The protein below binds the small molecule below.
Small molecule (SMILES): CC(C)C[C@H](NC(=O)[C@H](C)NC(=O)CNC(=O)[C@@H](N)Cc1ccccc1)C(=O)N[C@@H](CC(C)C)C(=O)N[C@@H](C)C(=O)O

Binding-site contacts:
Ligand atom CB contacts residue THR17 of chain 50.B at 4.0 Å.
Ligand atom N contacts residue ASP12 of chain 50.B at 4.1 Å.
Ligand atom C contacts residue ARG18 of chain 50.B at 4.1 Å.
Ligand atom CG contacts residue THR17 of chain 50.B at 4.3 Å.
Ligand atom N contacts residue ILE14 of chain 50.B at 3.0 Å (h-bond).
Ligand atom O contacts residue ARG18 of chain 50.B at 3.0 Å (salt-bridge).
Ligand atom CD1 contacts residue THR16 of chain 50.B at 3.1 Å.
Ligand atom C contacts residue THR16 of chain 50.B at 4.2 Å.
Ligand atom O contacts residue THR17 of chain 50.B at 3.8 Å.
Ligand atom CB contacts residue ARG18 of chain 50.B at 4.2 Å.
Ligand atom CG contacts residue ILE14 of chain 50.B at 4.2 Å (hydrophobic).
Ligand atom CA contacts residue ASP12 of chain 50.B at 3.7 Å.
Ligand atom O contacts residue ARG18 of chain 50.B at 3.6 Å (salt-bridge).
Ligand atom O contacts residue LEU15 of chain 50.B at 3.5 Å.
Ligand atom CD1 contacts residue ILE14 of chain 50.B at 3.6 Å (hydrophobic).
Ligand atom O contacts residue ILE14 of chain 50.B at 3.1 Å.
Ligand atom CD2 contacts residue VAL32 of chain 50.B at 3.9 Å (hydrophobic).
Ligand atom CD2 contacts residue ASP106 of chain 50.B at 4.1 Å.
Ligand atom O contacts residue THR16 of chain 50.B at 3.1 Å (h-bond).
Ligand atom C contacts residue ILE14 of chain 50.B at 4.2 Å (hydrophobic).
Ligand atom CB contacts residue THR16 of chain 50.B at 4.2 Å.
Ligand atom CG contacts residue THR16 of chain 50.B at 4.0 Å.
Ligand atom CA contacts residue THR16 of chain 50.B at 3.6 Å.
Ligand atom CE1 contacts residue ASP12 of chain 50.B at 3.5 Å.
Ligand atom CA contacts residue ILE14 of chain 50.B at 3.3 Å (hydrophobic).
Ligand atom C contacts residue ARG18 of chain 50.B at 3.8 Å.
Ligand atom N contacts residue ILE14 of chain 50.B at 3.5 Å.
Ligand atom N contacts residue THR16 of chain 50.B at 2.9 Å (h-bond).
Ligand atom CD2 contacts residue THR17 of chain 50.B at 3.7 Å.
Ligand atom CB contacts residue ILE14 of chain 50.B at 4.1 Å (hydrophobic).
Ligand atom CD2 contacts residue HIS157 of chain 50.B at 3.7 Å.
Ligand atom C contacts residue ILE14 of chain 50.B at 3.4 Å (hydrophobic).
Ligand atom CD1 contacts residue ASP12 of chain 50.B at 3.8 Å.
Ligand atom CA contacts residue ILE14 of chain 50.B at 4.0 Å (hydrophobic).
Ligand atom CD1 contacts residue TYR34 of chain 50.B at 3.0 Å (hydrophobic).
Ligand atom C contacts residue THR16 of chain 50.B at 3.7 Å.
Ligand atom CA contacts residue ARG18 of chain 50.B at 3.8 Å.
Ligand atom O contacts residue ILE14 of chain 50.B at 3.5 Å (h-bond).
Ligand atom C contacts residue ILE14 of chain 50.B at 3.6 Å (hydrophobic).
Ligand atom CB contacts residue LEU15 of chain 50.B at 4.1 Å (hydrophobic).

Sequence of chain 50.B:
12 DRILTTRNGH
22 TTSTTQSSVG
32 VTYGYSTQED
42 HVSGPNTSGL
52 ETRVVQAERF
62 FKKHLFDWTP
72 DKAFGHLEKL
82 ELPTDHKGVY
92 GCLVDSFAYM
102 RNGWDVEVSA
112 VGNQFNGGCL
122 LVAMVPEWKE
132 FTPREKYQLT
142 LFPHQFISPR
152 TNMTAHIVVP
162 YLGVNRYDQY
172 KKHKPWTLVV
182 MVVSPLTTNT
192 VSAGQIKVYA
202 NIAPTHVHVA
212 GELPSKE